Sequence of chain 2.A:
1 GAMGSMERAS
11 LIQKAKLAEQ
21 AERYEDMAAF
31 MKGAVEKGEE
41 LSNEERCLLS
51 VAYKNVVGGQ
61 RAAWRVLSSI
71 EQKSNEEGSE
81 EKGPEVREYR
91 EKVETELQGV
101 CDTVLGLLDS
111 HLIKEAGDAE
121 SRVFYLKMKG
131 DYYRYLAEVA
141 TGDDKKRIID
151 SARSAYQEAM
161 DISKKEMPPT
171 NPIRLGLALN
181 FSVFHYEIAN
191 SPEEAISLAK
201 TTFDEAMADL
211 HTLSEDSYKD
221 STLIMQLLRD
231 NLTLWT

This protein binds this small molecule.
Small molecule (SMILES): [H]/N=C(\N)c1cc2c(C[C@@H](C)CN)ccc(OC)c2s1

Binding-site contacts:
Ligand atom C07 contacts residue CYS47 of chain 2.A at 4.5 Å (hydrophobic).
Ligand atom N16 contacts residue GEH1 of chain 2.G at 2.8 Å.
Ligand atom C08 contacts residue GLU19 of chain 2.A at 3.6 Å.
Ligand atom C01 contacts residue ASN43 of chain 2.A at 3.9 Å.
Ligand atom C08 contacts residue LEU48 of chain 2.A at 4.5 Å (hydrophobic).
Ligand atom S11 contacts residue GLU44 of chain 2.A at 4.2 Å.
Ligand atom S11 contacts residue CYS47 of chain 2.A at 3.5 Å.
Ligand atom O02 contacts residue ASN43 of chain 2.A at 4.2 Å.
Ligand atom C12 contacts residue GEH1 of chain 2.G at 3.6 Å.
Ligand atom C07 contacts residue GEH1 of chain 2.G at 4.2 Å.
Ligand atom N10 contacts residue LEU48 of chain 2.A at 3.4 Å.
Ligand atom C13 contacts residue GEH1 of chain 2.G at 3.8 Å.
Ligand atom C01 contacts residue CYS47 of chain 2.A at 4.4 Å (hydrophobic).
Ligand atom N10 contacts residue GLU19 of chain 2.A at 3.0 Å (salt-bridge).
Ligand atom C15 contacts residue ASP220 of chain 2.A at 4.2 Å.
Ligand atom C06 contacts residue GEH1 of chain 2.G at 3.6 Å.
Ligand atom C04 contacts residue GEH1 of chain 2.G at 4.0 Å.
Ligand atom O02 contacts residue CYS47 of chain 2.A at 3.9 Å.
Ligand atom C01 contacts residue GLU44 of chain 2.A at 3.6 Å.
Ligand atom N09 contacts residue GLU19 of chain 2.A at 2.7 Å (salt-bridge).
Ligand atom C03 contacts residue CYS47 of chain 2.A at 3.9 Å (hydrophobic).
Ligand atom C04 contacts residue CYS47 of chain 2.A at 3.9 Å (hydrophobic).
Ligand atom C05 contacts residue GEH1 of chain 2.G at 3.4 Å.
Ligand atom N09 contacts residue VAL51 of chain 2.A at 4.0 Å.
Ligand atom C15 contacts residue GEH1 of chain 2.G at 3.9 Å.
Ligand atom O02 contacts residue GLU44 of chain 2.A at 3.4 Å.
Ligand atom C18 contacts residue GEH1 of chain 2.G at 4.2 Å.